Binding-site contacts:
Ligand atom C7 contacts residue THR1432 of chain 1.C at 3.9 Å.
Ligand atom OE1 contacts residue THR1380 of chain 1.C at 3.8 Å.
Ligand atom OE2 contacts residue ALA1382 of chain 1.C at 3.4 Å (h-bond).
Ligand atom OE2 contacts residue THR1380 of chain 1.C at 2.5 Å (h-bond).
Ligand atom C7 contacts residue GLN1356 of chain 1.C at 3.5 Å.
Ligand atom C8 contacts residue GLN1356 of chain 1.C at 3.9 Å.
Ligand atom OE1 contacts residue TRP1399 of chain 1.C at 3.1 Å.
Ligand atom CD contacts residue THR1380 of chain 1.C at 3.2 Å.
Ligand atom O contacts residue LYS1433 of chain 1.C at 3.2 Å (salt-bridge).
Ligand atom CB contacts residue TRP1399 of chain 1.C at 3.9 Å (hydrophobic).
Ligand atom OE2 contacts residue THR1383 of chain 1.C at 2.4 Å (h-bond).
Ligand atom O7 contacts residue THR1432 of chain 1.C at 2.8 Å (h-bond).
Ligand atom C contacts residue LYS1433 of chain 1.C at 3.5 Å.
Ligand atom N2 contacts residue GLN1356 of chain 1.C at 3.9 Å.
Ligand atom C8 contacts residue LEU1427 of chain 1.C at 3.7 Å (hydrophobic).
Ligand atom O contacts residue PHE1434 of chain 1.C at 2.9 Å (h-bond).
Ligand atom OE2 contacts residue GLU1381 of chain 1.C at 3.8 Å.
Ligand atom O contacts residue ASN1438 of chain 1.C at 3.2 Å (h-bond).
Ligand atom CG contacts residue ILE1355 of chain 1.C at 3.4 Å (hydrophobic).
Ligand atom O contacts residue THR1432 of chain 1.C at 3.5 Å.
Ligand atom C7 contacts residue ASN1438 of chain 1.C at 3.4 Å.
Ligand atom OXT contacts residue THR1432 of chain 1.C at 3.9 Å.
Ligand atom CG contacts residue THR1380 of chain 1.C at 3.9 Å.
Ligand atom C8 contacts residue GLY1354 of chain 1.C at 4.0 Å.
Ligand atom O7 contacts residue ASN1438 of chain 1.C at 4.0 Å.
Ligand atom CD contacts residue ALA1382 of chain 1.C at 3.5 Å (hydrophobic).
Ligand atom CD contacts residue TRP1399 of chain 1.C at 3.9 Å (hydrophobic).
Ligand atom C contacts residue PHE1434 of chain 1.C at 4.0 Å (hydrophobic).
Ligand atom C8 contacts residue ILE1355 of chain 1.C at 3.9 Å (hydrophobic).
Ligand atom OE1 contacts residue GLU1381 of chain 1.C at 3.9 Å.
Ligand atom O7 contacts residue GLN1356 of chain 1.C at 3.3 Å.
Ligand atom CG contacts residue THR1383 of chain 1.C at 3.4 Å.
Ligand atom OE1 contacts residue ALA1382 of chain 1.C at 3.2 Å (h-bond).
Ligand atom OXT contacts residue LYS1433 of chain 1.C at 3.0 Å (salt-bridge).
Ligand atom N2 contacts residue ASN1438 of chain 1.C at 3.5 Å (h-bond).
Ligand atom CA contacts residue ILE1355 of chain 1.C at 3.7 Å (hydrophobic).
Ligand atom C8 contacts residue ASN1438 of chain 1.C at 3.3 Å.
Ligand atom CD contacts residue THR1383 of chain 1.C at 3.3 Å.
Ligand atom C7 contacts residue ILE1355 of chain 1.C at 3.6 Å (hydrophobic).
Ligand atom N2 contacts residue ILE1355 of chain 1.C at 3.5 Å (h-bond).

The small molecule below binds the protein below.
Small molecule (SMILES): CC(=O)N[C@@H](CCC(=O)O)C(=O)O

Sequence of chain 1.C:
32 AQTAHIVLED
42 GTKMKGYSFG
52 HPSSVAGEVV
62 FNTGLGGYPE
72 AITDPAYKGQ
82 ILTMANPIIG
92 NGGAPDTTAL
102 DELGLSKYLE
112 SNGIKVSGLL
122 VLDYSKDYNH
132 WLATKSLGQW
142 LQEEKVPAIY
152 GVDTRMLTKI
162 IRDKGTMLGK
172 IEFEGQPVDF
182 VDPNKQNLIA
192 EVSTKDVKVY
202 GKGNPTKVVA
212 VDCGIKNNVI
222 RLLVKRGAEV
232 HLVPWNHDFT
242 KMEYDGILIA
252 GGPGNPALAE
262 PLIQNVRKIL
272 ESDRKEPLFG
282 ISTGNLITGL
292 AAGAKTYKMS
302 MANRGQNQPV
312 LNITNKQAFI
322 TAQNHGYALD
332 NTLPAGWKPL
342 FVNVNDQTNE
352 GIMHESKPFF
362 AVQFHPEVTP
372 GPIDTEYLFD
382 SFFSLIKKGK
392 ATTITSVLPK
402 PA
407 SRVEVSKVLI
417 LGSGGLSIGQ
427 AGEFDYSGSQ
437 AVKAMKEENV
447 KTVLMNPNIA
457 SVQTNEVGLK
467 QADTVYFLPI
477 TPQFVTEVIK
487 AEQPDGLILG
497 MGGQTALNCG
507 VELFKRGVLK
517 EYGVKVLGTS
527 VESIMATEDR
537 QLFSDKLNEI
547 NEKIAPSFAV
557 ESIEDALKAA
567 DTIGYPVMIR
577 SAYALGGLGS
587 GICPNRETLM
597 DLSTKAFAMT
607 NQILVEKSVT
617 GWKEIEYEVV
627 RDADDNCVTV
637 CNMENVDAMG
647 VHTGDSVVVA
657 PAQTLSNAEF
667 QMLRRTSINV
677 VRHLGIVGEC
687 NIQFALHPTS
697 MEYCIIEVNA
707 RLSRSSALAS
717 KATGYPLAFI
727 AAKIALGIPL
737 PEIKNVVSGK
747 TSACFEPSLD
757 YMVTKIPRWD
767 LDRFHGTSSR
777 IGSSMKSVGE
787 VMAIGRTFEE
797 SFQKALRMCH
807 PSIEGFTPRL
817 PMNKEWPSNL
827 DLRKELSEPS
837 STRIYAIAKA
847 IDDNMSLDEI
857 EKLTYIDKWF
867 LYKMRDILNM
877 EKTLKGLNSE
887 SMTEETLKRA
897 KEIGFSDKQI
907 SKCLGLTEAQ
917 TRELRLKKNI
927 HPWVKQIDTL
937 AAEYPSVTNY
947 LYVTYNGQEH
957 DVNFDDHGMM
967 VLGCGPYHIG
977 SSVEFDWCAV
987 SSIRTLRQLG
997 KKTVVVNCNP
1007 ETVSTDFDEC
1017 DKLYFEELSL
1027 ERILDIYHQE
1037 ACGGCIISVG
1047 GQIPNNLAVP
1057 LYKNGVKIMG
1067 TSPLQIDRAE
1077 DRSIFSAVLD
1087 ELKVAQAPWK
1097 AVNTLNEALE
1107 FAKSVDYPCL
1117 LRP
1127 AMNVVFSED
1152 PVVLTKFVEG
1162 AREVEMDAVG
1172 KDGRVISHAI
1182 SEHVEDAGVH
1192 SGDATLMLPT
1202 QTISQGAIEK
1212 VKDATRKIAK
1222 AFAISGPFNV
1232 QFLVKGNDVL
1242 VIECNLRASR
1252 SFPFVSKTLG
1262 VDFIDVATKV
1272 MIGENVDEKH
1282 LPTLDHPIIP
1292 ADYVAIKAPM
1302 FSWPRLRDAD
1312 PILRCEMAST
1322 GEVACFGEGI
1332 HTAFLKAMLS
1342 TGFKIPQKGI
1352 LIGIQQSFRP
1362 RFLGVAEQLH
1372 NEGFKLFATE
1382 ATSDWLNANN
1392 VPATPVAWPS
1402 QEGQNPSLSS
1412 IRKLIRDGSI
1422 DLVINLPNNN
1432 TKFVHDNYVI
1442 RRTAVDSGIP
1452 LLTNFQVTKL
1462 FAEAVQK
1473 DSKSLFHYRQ